Binding-site contacts:
Ligand atom C1 contacts residue PRO105 of chain 1.B at 3.6 Å (hydrophobic).
Ligand atom C13 contacts residue SER217 of chain 1.A at 3.9 Å.
Ligand atom O2 contacts residue SER108 of chain 1.B at 3.2 Å (h-bond).
Ligand atom C13 contacts residue PHE106 of chain 1.B at 3.9 Å (hydrophobic).
Ligand atom C10 contacts residue MET107 of chain 1.B at 3.7 Å (hydrophobic).
Ligand atom C2 contacts residue SER242 of chain 1.B at 3.3 Å.
Ligand atom C6 contacts residue SER217 of chain 1.A at 3.4 Å.
Ligand atom C12 contacts residue PHE106 of chain 1.B at 3.9 Å (hydrophobic).
Ligand atom C11 contacts residue PHE106 of chain 1.B at 3.9 Å (hydrophobic).
Ligand atom C9 contacts residue PRO105 of chain 1.B at 3.7 Å (hydrophobic).
Ligand atom C8 contacts residue SER217 of chain 1.A at 3.5 Å.
Ligand atom O4 contacts residue ASP248 of chain 1.B at 3.7 Å.
Ligand atom C8 contacts residue PHE106 of chain 1.B at 4.0 Å (hydrophobic).
Ligand atom N1 contacts residue PRO105 of chain 1.B at 2.8 Å (h-bond).
Ligand atom O4 contacts residue LYS251 of chain 1.B at 3.6 Å.
Ligand atom O4 contacts residue LEU247 of chain 1.B at 3.9 Å.
Ligand atom C4 contacts residue ILE92 of chain 1.A at 3.8 Å (hydrophobic).
Ligand atom C4 contacts residue LEU239 of chain 1.B at 3.9 Å (hydrophobic).
Ligand atom C2 contacts residue LYS218 of chain 1.A at 3.9 Å.
Ligand atom O3 contacts residue SER108 of chain 1.B at 3.5 Å (h-bond).
Ligand atom C12 contacts residue ASP248 of chain 1.B at 3.4 Å.
Ligand atom N2 contacts residue ASP248 of chain 1.B at 3.8 Å.
Ligand atom O2 contacts residue PRO105 of chain 1.B at 3.8 Å.
Ligand atom S1 contacts residue PRO105 of chain 1.B at 3.9 Å.
Ligand atom C10 contacts residue SER108 of chain 1.B at 3.7 Å.
Ligand atom O3 contacts residue MET107 of chain 1.B at 3.4 Å.
Ligand atom C12 contacts residue LEU247 of chain 1.B at 4.0 Å (hydrophobic).
Ligand atom C6 contacts residue PRO105 of chain 1.B at 3.5 Å (hydrophobic).
Ligand atom C15 contacts residue SER217 of chain 1.A at 3.3 Å.
Ligand atom C17 contacts residue ASP248 of chain 1.B at 3.8 Å.
Ligand atom C14 contacts residue SER108 of chain 1.B at 3.6 Å.
Ligand atom C9 contacts residue SER217 of chain 1.A at 3.4 Å.
Ligand atom C3 contacts residue ILE92 of chain 1.A at 3.6 Å (hydrophobic).
Ligand atom C3 contacts residue LYS218 of chain 1.A at 3.7 Å.
Ligand atom N2 contacts residue SER217 of chain 1.A at 3.7 Å.
Ligand atom C10 contacts residue PHE106 of chain 1.B at 4.0 Å (hydrophobic).
Ligand atom C9 contacts residue SER242 of chain 1.B at 3.4 Å.
Ligand atom C14 contacts residue SER217 of chain 1.A at 3.7 Å.
Ligand atom O2 contacts residue MET107 of chain 1.B at 3.1 Å.
Ligand atom C13 contacts residue LEU247 of chain 1.B at 3.8 Å (hydrophobic).

This small molecule binds to this protein.
Small molecule (SMILES): CN1CCN(S(=O)(=O)c2ccc3c(c2)S(=O)(=O)N[C@@H](C2CCCC2)C3)CC1

Sequence of chain 1.B:
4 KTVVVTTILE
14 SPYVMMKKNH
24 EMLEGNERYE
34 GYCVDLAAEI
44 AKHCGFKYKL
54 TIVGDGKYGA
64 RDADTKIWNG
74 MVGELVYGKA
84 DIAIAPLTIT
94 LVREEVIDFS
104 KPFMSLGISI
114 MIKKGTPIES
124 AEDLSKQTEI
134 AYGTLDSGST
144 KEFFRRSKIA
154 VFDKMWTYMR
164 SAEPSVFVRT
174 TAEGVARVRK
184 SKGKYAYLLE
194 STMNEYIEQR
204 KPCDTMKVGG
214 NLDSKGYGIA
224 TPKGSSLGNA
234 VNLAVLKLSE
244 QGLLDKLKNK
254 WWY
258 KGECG

Sequence of chain 1.A:
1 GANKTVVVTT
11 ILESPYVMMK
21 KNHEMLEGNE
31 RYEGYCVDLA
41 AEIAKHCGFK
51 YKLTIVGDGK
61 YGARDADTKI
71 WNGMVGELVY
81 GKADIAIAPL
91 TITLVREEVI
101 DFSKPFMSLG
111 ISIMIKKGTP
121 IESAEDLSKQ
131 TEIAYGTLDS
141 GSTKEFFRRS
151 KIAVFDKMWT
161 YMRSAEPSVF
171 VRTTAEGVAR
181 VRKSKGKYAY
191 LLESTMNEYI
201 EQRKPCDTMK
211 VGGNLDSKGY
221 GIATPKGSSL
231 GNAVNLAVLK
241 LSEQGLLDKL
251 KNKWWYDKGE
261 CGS